Sequence of chain 1.B:
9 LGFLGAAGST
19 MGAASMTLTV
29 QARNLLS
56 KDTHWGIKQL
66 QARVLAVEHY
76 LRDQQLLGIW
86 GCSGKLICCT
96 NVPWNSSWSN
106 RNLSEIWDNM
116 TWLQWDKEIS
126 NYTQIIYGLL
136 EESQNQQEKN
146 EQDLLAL

Binding-site contacts:
Ligand atom O5 contacts residue ASN107 of chain 1.B at 2.5 Å (h-bond).
Ligand atom C2 contacts residue ASN107 of chain 1.B at 2.5 Å.
Ligand atom C7 contacts residue ASN107 of chain 1.B at 3.6 Å.
Ligand atom C3 contacts residue ASN107 of chain 1.B at 3.9 Å.
Ligand atom O7 contacts residue ASN107 of chain 1.B at 3.8 Å.
Ligand atom C4 contacts residue ASN107 of chain 1.B at 4.4 Å.
Ligand atom C1 contacts residue ASN107 of chain 1.B at 1.5 Å.
Ligand atom C5 contacts residue ASN107 of chain 1.B at 3.8 Å.
Ligand atom N2 contacts residue ASN107 of chain 1.B at 2.9 Å (h-bond).

A small-molecule ligand and the protein it binds are described below.
Small molecule (SMILES): CC(=O)N[C@@H]1[C@@H](O)[C@H](O)[C@@H](CO)O[C@H]1O